Binding-site contacts:
Ligand atom C contacts residue VAL150 of chain 1.A at 3.4 Å (hydrophobic).
Ligand atom O contacts residue VAL150 of chain 1.A at 3.6 Å.
Ligand atom N contacts residue VAL150 of chain 1.A at 4.3 Å.
Ligand atom CB contacts residue VAL150 of chain 1.A at 3.6 Å (hydrophobic).
Ligand atom CA contacts residue VAL150 of chain 1.A at 2.4 Å (hydrophobic).
Ligand atom CA contacts residue HIS149 of chain 1.A at 4.0 Å.
Ligand atom CB contacts residue HIS149 of chain 1.A at 3.9 Å.
Ligand atom N contacts residue HIS149 of chain 1.A at 3.6 Å (h-bond).
Ligand atom N contacts residue VAL150 of chain 1.A at 1.3 Å.

Sequence of chain 1.A:
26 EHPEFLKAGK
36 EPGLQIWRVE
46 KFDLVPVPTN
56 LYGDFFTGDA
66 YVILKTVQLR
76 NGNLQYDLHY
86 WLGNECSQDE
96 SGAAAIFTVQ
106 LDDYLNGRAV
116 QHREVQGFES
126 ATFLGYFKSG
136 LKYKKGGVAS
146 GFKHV

This protein binds this small molecule.
Small molecule (SMILES): C[C@H](N)C(=O)N[C@@H](CC(=O)O)C(=O)NCC=O